This protein binds this small molecule.
Small molecule (SMILES): CC(=O)N[C@H]1[C@H](O[C@H]2[C@H](O)[C@@H](NC(C)=O)CO[C@@H]2CO[C@H]2O[C@@H](C)[C@@H](O)[C@@H](O)[C@@H]2O)O[C@H](CO)[C@@H](O)[C@@H]1O

Sequence of chain 1.A:
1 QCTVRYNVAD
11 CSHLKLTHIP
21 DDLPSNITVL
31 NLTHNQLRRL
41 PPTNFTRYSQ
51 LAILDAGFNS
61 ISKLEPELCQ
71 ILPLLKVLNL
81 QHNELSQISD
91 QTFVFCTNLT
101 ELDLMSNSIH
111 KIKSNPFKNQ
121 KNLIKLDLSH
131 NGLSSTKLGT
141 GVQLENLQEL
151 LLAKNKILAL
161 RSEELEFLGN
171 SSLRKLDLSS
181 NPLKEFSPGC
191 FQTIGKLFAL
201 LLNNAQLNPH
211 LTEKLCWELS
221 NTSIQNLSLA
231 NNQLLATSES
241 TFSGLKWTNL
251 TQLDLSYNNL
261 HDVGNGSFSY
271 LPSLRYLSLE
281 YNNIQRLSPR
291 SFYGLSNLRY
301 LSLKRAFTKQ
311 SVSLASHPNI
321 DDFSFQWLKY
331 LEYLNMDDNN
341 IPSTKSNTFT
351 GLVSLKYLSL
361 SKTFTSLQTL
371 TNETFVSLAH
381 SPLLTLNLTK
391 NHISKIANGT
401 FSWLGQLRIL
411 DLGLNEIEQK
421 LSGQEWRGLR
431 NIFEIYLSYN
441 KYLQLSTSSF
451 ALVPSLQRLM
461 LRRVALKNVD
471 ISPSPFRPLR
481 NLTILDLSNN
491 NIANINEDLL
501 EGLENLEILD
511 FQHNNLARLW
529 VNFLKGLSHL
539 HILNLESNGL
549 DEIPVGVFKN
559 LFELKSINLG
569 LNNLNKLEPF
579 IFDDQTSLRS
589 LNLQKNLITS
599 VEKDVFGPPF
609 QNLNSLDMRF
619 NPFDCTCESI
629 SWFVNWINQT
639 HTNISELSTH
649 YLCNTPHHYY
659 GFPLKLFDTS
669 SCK

Binding-site contacts:
Ligand atom O5 contacts residue ASN249 of chain 1.A at 4.5 Å.
Ligand atom C7 contacts residue THR222 of chain 1.A at 4.1 Å.
Ligand atom C8 contacts residue THR222 of chain 1.A at 3.7 Å.
Ligand atom O7 contacts residue THR222 of chain 1.A at 3.8 Å.
Ligand atom C7 contacts residue ASN249 of chain 1.A at 3.9 Å.
Ligand atom C1 contacts residue ASN249 of chain 1.A at 1.4 Å.
Ligand atom C4 contacts residue ASN249 of chain 1.A at 3.8 Å.
Ligand atom O7 contacts residue ASN249 of chain 1.A at 3.9 Å.
Ligand atom O7 contacts residue SER223 of chain 1.A at 4.1 Å.
Ligand atom O5 contacts residue ASN249 of chain 1.A at 2.4 Å (h-bond).
Ligand atom O6 contacts residue ASN249 of chain 1.A at 4.3 Å.
Ligand atom C8 contacts residue THR248 of chain 1.A at 4.0 Å.
Ligand atom C6 contacts residue ASN249 of chain 1.A at 3.0 Å.
Ligand atom C2 contacts residue ASN249 of chain 1.A at 2.5 Å.
Ligand atom C5 contacts residue ASN249 of chain 1.A at 3.1 Å.
Ligand atom C8 contacts residue ASN221 of chain 1.A at 3.7 Å.
Ligand atom C8 contacts residue TRP247 of chain 1.A at 3.3 Å (hydrophobic).
Ligand atom C3 contacts residue ASN249 of chain 1.A at 3.7 Å.
Ligand atom N2 contacts residue ASN249 of chain 1.A at 3.3 Å (h-bond).